Sequence of chain 1.B:
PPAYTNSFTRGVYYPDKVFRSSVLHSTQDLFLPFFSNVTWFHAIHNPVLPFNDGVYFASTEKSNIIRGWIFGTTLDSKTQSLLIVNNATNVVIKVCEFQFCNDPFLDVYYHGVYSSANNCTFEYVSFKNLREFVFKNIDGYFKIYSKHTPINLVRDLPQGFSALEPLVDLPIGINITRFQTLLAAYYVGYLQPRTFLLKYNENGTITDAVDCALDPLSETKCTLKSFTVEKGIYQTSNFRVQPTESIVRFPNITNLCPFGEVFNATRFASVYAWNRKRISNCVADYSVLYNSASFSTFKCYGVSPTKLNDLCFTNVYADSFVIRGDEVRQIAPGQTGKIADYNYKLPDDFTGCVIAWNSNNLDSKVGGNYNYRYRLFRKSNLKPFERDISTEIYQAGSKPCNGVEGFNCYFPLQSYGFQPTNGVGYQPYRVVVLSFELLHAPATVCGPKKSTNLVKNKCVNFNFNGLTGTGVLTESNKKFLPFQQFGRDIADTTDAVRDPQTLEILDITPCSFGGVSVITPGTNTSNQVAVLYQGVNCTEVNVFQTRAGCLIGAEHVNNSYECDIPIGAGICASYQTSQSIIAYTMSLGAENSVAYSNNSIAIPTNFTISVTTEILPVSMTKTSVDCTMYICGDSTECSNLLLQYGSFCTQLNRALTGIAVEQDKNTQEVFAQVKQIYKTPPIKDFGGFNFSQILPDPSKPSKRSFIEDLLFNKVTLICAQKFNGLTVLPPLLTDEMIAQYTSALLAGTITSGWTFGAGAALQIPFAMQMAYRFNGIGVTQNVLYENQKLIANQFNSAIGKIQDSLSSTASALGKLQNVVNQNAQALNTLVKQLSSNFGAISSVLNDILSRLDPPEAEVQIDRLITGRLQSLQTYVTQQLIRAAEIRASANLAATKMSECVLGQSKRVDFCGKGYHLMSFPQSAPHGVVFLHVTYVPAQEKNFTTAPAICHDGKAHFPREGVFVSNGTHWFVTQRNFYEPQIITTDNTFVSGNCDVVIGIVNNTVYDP

Binding-site contacts:
Ligand atom C3 contacts residue ASN1078 of chain 1.B at 3.8 Å.
Ligand atom O5 contacts residue ASN1078 of chain 1.B at 2.4 Å (h-bond).
Ligand atom C5 contacts residue ASN1078 of chain 1.B at 3.7 Å.
Ligand atom C8 contacts residue ASN1078 of chain 1.B at 4.3 Å.
Ligand atom O7 contacts residue ASN1078 of chain 1.B at 3.4 Å (h-bond).
Ligand atom C2 contacts residue ASN1078 of chain 1.B at 2.5 Å.
Ligand atom N2 contacts residue ASN1078 of chain 1.B at 2.9 Å (h-bond).
Ligand atom C7 contacts residue ASN1078 of chain 1.B at 3.2 Å.
Ligand atom C4 contacts residue ASN1078 of chain 1.B at 4.2 Å.
Ligand atom C1 contacts residue ASN1078 of chain 1.B at 1.4 Å.

This small molecule binds to this protein.
Small molecule (SMILES): CC(=O)N[C@@H]1[C@@H](O)[C@H](O)[C@@H](CO)O[C@H]1O